Binding-site contacts:
Ligand atom C15 contacts residue LEU25 of chain 1.D at 3.6 Å (hydrophobic).
Ligand atom C17 contacts residue ARG137 of chain 1.D at 3.5 Å.
Ligand atom C22 contacts residue LYS180 of chain 1.D at 3.8 Å.
Ligand atom C4 contacts residue SER183 of chain 1.D at 3.1 Å.
Ligand atom C8 contacts residue SER183 of chain 1.D at 3.3 Å.
Ligand atom C3 contacts residue SER183 of chain 1.D at 3.4 Å.
Ligand atom C9 contacts residue LEU25 of chain 1.D at 3.8 Å (hydrophobic).
Ligand atom N14 contacts residue GLY181 of chain 1.D at 3.7 Å.
Ligand atom C16 contacts residue LYS180 of chain 1.D at 3.7 Å.
Ligand atom O13 contacts residue GLY181 of chain 1.D at 2.8 Å (h-bond).
Ligand atom C6 contacts residue SER201 of chain 1.D at 3.5 Å.
Ligand atom C12 contacts residue LEU25 of chain 1.D at 3.3 Å (hydrophobic).
Ligand atom C23 contacts residue ARG202 of chain 1.D at 3.5 Å.
Ligand atom C26 contacts residue VAL197 of chain 1.D at 3.6 Å (hydrophobic).
Ligand atom C26 contacts residue THR198 of chain 1.D at 3.7 Å.
Ligand atom C1 contacts residue HIS41 of chain 1.D at 3.2 Å.
Ligand atom C8 contacts residue SER199 of chain 1.D at 3.2 Å.
Ligand atom O27 contacts residue ARG202 of chain 1.D at 2.9 Å (salt-bridge).
Ligand atom C11 contacts residue LEU25 of chain 1.D at 3.4 Å (hydrophobic).
Ligand atom C5 contacts residue SER183 of chain 1.D at 3.7 Å.
Ligand atom O13 contacts residue LYS180 of chain 1.D at 3.5 Å.
Ligand atom C25 contacts residue CYS179 of chain 1.D at 3.4 Å (hydrophobic).
Ligand atom C2 contacts residue SER199 of chain 1.D at 3.7 Å.
Ligand atom O27 contacts residue SER178 of chain 1.D at 3.5 Å (h-bond).
Ligand atom C26 contacts residue SER183 of chain 1.D at 3.5 Å.
Ligand atom N14 contacts residue LEU25 of chain 1.D at 2.6 Å (h-bond).
Ligand atom C22 contacts residue ARG202 of chain 1.D at 3.7 Å.
Ligand atom C18 contacts residue ARG137 of chain 1.D at 3.2 Å.
Ligand atom C4 contacts residue GLY200 of chain 1.D at 3.7 Å.
Ligand atom BR20 contacts residue ARG137 of chain 1.D at 3.6 Å.
Ligand atom C26 contacts residue CYS179 of chain 1.D at 3.1 Å (hydrophobic).
Ligand atom O27 contacts residue CYS179 of chain 1.D at 3.4 Å.
Ligand atom C25 contacts residue ARG202 of chain 1.D at 3.5 Å.
Ligand atom C24 contacts residue ARG202 of chain 1.D at 3.5 Å.
Ligand atom N21 contacts residue LEU25 of chain 1.D at 3.5 Å (h-bond).
Ligand atom BR20 contacts residue TRP128 of chain 1.D at 3.6 Å.
Ligand atom O27 contacts residue CYS204 of chain 1.D at 3.7 Å.
Ligand atom C17 contacts residue LYS180 of chain 1.D at 3.7 Å.
Ligand atom O13 contacts residue SER183 of chain 1.D at 3.6 Å (h-bond).
Ligand atom N21 contacts residue GLY181 of chain 1.D at 3.2 Å.

A protein and the small-molecule ligand that binds it are described below.
Small molecule (SMILES): CC(=O)c1cccc(CC(=O)N2CCC[C@H]2C(=O)Nc2cccc(Br)n2)c1

Sequence of chain 1.D:
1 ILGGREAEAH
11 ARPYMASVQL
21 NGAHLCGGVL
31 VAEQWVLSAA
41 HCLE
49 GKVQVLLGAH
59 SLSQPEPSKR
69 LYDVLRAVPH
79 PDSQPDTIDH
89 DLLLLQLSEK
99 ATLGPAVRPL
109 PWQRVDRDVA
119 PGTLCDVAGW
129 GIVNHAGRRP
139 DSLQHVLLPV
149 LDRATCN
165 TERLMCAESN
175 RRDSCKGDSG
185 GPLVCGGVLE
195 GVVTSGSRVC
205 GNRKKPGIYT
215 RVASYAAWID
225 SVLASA